The protein below binds the small molecule below.
Small molecule (SMILES): COc1ccc(S(=O)(=O)N(CC(C)C)C[C@@H](O)[C@H](Cc2ccccc2)NC(=O)O[C@H]2CCC[C@H]3O[C@@H]4OCC[C@@H]4[C@@H]23)cc1

Sequence of chain 1.B:
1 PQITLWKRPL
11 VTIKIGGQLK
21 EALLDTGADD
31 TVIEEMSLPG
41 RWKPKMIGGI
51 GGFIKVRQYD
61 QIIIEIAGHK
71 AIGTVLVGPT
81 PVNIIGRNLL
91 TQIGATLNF

Binding-site contacts:
Ligand atom C3 contacts residue ALA28 of chain 1.B at 3.5 Å (hydrophobic).
Ligand atom C24 contacts residue GLY48 of chain 1.A at 3.3 Å.
Ligand atom C40 contacts residue ASP30 of chain 1.B at 3.4 Å.
Ligand atom C4 contacts residue ALA28 of chain 1.B at 3.5 Å (hydrophobic).
Ligand atom O9 contacts residue ILE50 of chain 1.A at 3.3 Å.
Ligand atom O28 contacts residue ASP29 of chain 1.A at 3.0 Å (salt-bridge).
Ligand atom C32 contacts residue ASP25 of chain 1.B at 3.2 Å.
Ligand atom O41 contacts residue ASP29 of chain 1.A at 3.3 Å (salt-bridge).
Ligand atom C31 contacts residue GLY48 of chain 1.A at 2.9 Å.
Ligand atom C43 contacts residue GLY48 of chain 1.A at 3.2 Å.
Ligand atom C35 contacts residue PRO81 of chain 1.B at 3.7 Å (hydrophobic).
Ligand atom C36 contacts residue GLY49 of chain 1.A at 3.6 Å.
Ligand atom C34 contacts residue VAL82 of chain 1.B at 3.3 Å (hydrophobic).
Ligand atom C26 contacts residue ASP30 of chain 1.A at 3.4 Å.
Ligand atom O9 contacts residue ILE84 of chain 1.B at 3.4 Å.
Ligand atom C17 contacts residue ASP25 of chain 1.A at 3.5 Å.
Ligand atom C6 contacts residue GLY48 of chain 1.B at 3.4 Å.
Ligand atom C42 contacts residue ARG8 of chain 1.B at 3.3 Å.
Ligand atom C16 contacts residue ASP25 of chain 1.B at 3.1 Å.
Ligand atom C42 contacts residue ASP29 of chain 1.A at 3.3 Å.
Ligand atom O10 contacts residue ILE50 of chain 1.A at 3.2 Å.
Ligand atom C12 contacts residue GLY27 of chain 1.B at 3.4 Å.
Ligand atom C29 contacts residue GLY27 of chain 1.A at 3.7 Å.
Ligand atom C36 contacts residue PRO81 of chain 1.B at 3.6 Å (hydrophobic).
Ligand atom C14 contacts residue ILE84 of chain 1.A at 3.7 Å (hydrophobic).
Ligand atom O18 contacts residue ASP25 of chain 1.B at 2.6 Å (salt-bridge).
Ligand atom O22 contacts residue GLY49 of chain 1.A at 3.4 Å.
Ligand atom N20 contacts residue GLY27 of chain 1.A at 3.3 Å (h-bond).
Ligand atom O18 contacts residue ASP25 of chain 1.A at 2.8 Å (salt-bridge).
Ligand atom C35 contacts residue VAL82 of chain 1.B at 3.6 Å (hydrophobic).
Ligand atom O18 contacts residue GLY27 of chain 1.A at 3.4 Å.
Ligand atom C33 contacts residue VAL82 of chain 1.B at 3.5 Å (hydrophobic).
Ligand atom C15 contacts residue VAL82 of chain 1.A at 3.5 Å (hydrophobic).
Ligand atom O10 contacts residue GLY49 of chain 1.B at 3.2 Å.
Ligand atom C17 contacts residue ASP25 of chain 1.B at 3.2 Å.
Ligand atom C3 contacts residue ASP30 of chain 1.B at 3.5 Å.
Ligand atom C30 contacts residue GLY48 of chain 1.A at 3.0 Å.
Ligand atom C36 contacts residue ILE50 of chain 1.A at 3.7 Å (hydrophobic).
Ligand atom O41 contacts residue ARG8 of chain 1.B at 3.7 Å.
Ligand atom O39 contacts residue ASP30 of chain 1.B at 3.3 Å (salt-bridge).

Sequence of chain 1.A:
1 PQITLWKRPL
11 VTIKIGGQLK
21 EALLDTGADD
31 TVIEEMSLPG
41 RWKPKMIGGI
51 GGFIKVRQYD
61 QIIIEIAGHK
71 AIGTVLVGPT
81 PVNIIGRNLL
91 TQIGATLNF